Sequence of chain 3.B:
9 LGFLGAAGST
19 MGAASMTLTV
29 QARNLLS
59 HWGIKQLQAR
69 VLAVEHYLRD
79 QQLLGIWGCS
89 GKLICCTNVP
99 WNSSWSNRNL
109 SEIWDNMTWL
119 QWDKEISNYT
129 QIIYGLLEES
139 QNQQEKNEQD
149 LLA

Binding-site contacts:
Ligand atom C7 contacts residue ASN107 of chain 3.B at 3.6 Å.
Ligand atom O7 contacts residue ASN107 of chain 3.B at 3.8 Å.
Ligand atom C1 contacts residue NAG1 of chain 3.X at 4.1 Å.
Ligand atom O5 contacts residue ASN107 of chain 3.B at 2.4 Å (h-bond).
Ligand atom C5 contacts residue ASN107 of chain 3.B at 3.8 Å.
Ligand atom C5 contacts residue GLU110 of chain 3.B at 3.7 Å.
Ligand atom C2 contacts residue ASN107 of chain 3.B at 2.5 Å.
Ligand atom C8 contacts residue SER107 of chain 3.C at 3.6 Å.
Ligand atom C6 contacts residue ARG106 of chain 3.B at 4.4 Å.
Ligand atom N2 contacts residue SER109 of chain 3.B at 4.4 Å.
Ligand atom C5 contacts residue NAG1 of chain 3.X at 3.3 Å.
Ligand atom C3 contacts residue ASN107 of chain 3.B at 3.9 Å.
Ligand atom C1 contacts residue SER109 of chain 3.B at 4.3 Å.
Ligand atom O5 contacts residue GLU110 of chain 3.B at 3.9 Å.
Ligand atom N2 contacts residue ASN107 of chain 3.B at 3.0 Å (h-bond).
Ligand atom C4 contacts residue ASN107 of chain 3.B at 4.3 Å.
Ligand atom C1 contacts residue ASN107 of chain 3.B at 1.5 Å.
Ligand atom O5 contacts residue NAG1 of chain 3.X at 3.8 Å.
Ligand atom C6 contacts residue GLU110 of chain 3.B at 3.4 Å.
Ligand atom C6 contacts residue NAG1 of chain 3.X at 3.4 Å.

A small-molecule ligand and the protein it binds are described below.
Small molecule (SMILES): CC(=O)N[C@H]1CO[C@H](CO[C@@H]2O[C@@H](C)[C@@H](O)[C@@H](O)[C@@H]2O)[C@@H](O)[C@@H]1O

Sequence of chain 3.C:
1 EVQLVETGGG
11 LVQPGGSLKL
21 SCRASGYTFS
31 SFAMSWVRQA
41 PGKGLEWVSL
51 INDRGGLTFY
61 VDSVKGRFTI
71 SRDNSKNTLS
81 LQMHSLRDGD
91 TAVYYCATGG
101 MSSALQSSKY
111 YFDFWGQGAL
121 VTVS